The protein below binds the small molecule below.
Small molecule (SMILES): O=S(=O)(O)c1cccc2cccc(Nc3ccccc3)c12

Binding-site contacts:
Ligand atom C6 contacts residue MET82 of chain 1.B at 3.8 Å (hydrophobic).
Ligand atom C13 contacts residue ARG44 of chain 1.B at 3.4 Å.
Ligand atom C15 contacts residue TYR16 of chain 1.B at 3.1 Å (hydrophobic).
Ligand atom C7 contacts residue ALA97 of chain 1.B at 3.8 Å (hydrophobic).
Ligand atom S contacts residue GOL1 of chain 1.F at 2.2 Å (h-bond).
Ligand atom O3 contacts residue TYR86 of chain 1.B at 3.5 Å (h-bond).
Ligand atom C10 contacts residue GOL1 of chain 1.F at 2.9 Å.
Ligand atom C8 contacts residue THR93 of chain 1.B at 3.7 Å.
Ligand atom C2 contacts residue GOL1 of chain 1.F at 2.1 Å.
Ligand atom C16 contacts residue TYR16 of chain 1.B at 3.8 Å (hydrophobic).
Ligand atom O2 contacts residue VAL125 of chain 1.B at 3.1 Å.
Ligand atom C11 contacts residue GOL1 of chain 1.F at 1.1 Å.
Ligand atom C8 contacts residue TYR86 of chain 1.B at 3.9 Å (hydrophobic).
Ligand atom O1 contacts residue TYR86 of chain 1.B at 2.4 Å (h-bond).
Ligand atom C7 contacts residue THR93 of chain 1.B at 3.5 Å.
Ligand atom C15 contacts residue GOL1 of chain 1.F at 2.6 Å.
Ligand atom O2 contacts residue ARG44 of chain 1.B at 3.8 Å.
Ligand atom C3 contacts residue VAL81 of chain 1.B at 3.8 Å (hydrophobic).
Ligand atom C9 contacts residue VAL100 of chain 1.B at 3.6 Å (hydrophobic).
Ligand atom C12 contacts residue GOL1 of chain 1.F at 1.6 Å.
Ligand atom C9 contacts residue TYR86 of chain 1.B at 3.6 Å (hydrophobic).
Ligand atom C3 contacts residue GOL1 of chain 1.F at 3.4 Å.
Ligand atom O2 contacts residue LYS96 of chain 1.B at 3.5 Å (salt-bridge).
Ligand atom C14 contacts residue TYR16 of chain 1.B at 3.6 Å (hydrophobic).
Ligand atom C13 contacts residue GOL1 of chain 1.F at 2.9 Å.
Ligand atom C7 contacts residue MET82 of chain 1.B at 3.9 Å (hydrophobic).
Ligand atom C16 contacts residue GOL1 of chain 1.F at 1.4 Å.
Ligand atom O1 contacts residue GOL1 of chain 1.F at 1.4 Å (h-bond).
Ligand atom C10 contacts residue VAL100 of chain 1.B at 3.6 Å (hydrophobic).
Ligand atom C14 contacts residue GOL1 of chain 1.F at 3.5 Å.
Ligand atom C12 contacts residue ARG44 of chain 1.B at 3.4 Å.
Ligand atom O3 contacts residue GOL1 of chain 1.F at 3.6 Å.
Ligand atom C14 contacts residue THR122 of chain 1.B at 3.6 Å.
Ligand atom O2 contacts residue GOL1 of chain 1.F at 1.7 Å (h-bond).
Ligand atom O1 contacts residue ARG44 of chain 1.B at 3.7 Å.
Ligand atom N contacts residue GOL1 of chain 1.F at 1.0 Å.
Ligand atom C9 contacts residue GOL1 of chain 1.F at 2.8 Å.
Ligand atom S contacts residue TYR86 of chain 1.B at 3.5 Å (h-bond).
Ligand atom O2 contacts residue VAL100 of chain 1.B at 3.6 Å.
Ligand atom C1 contacts residue GOL1 of chain 1.F at 1.6 Å.

Sequence of chain 1.B:
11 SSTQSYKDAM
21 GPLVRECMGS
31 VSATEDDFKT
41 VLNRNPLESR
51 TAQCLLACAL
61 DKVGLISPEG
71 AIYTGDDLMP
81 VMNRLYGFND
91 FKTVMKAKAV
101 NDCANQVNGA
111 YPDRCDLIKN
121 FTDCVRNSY